Binding-site contacts:
Ligand atom C8 contacts residue ARG292 of chain 2.B at 3.5 Å.
Ligand atom C1 contacts residue TYR409 of chain 2.B at 3.5 Å (hydrophobic).
Ligand atom O9 contacts residue GLU275 of chain 2.B at 2.8 Å (salt-bridge).
Ligand atom C3 contacts residue GLU117 of chain 2.B at 3.6 Å.
Ligand atom O6 contacts residue ARG292 of chain 2.B at 3.7 Å.
Ligand atom O1B contacts residue ARG116 of chain 2.B at 2.7 Å (salt-bridge).
Ligand atom O9 contacts residue ARG223 of chain 2.B at 3.2 Å (salt-bridge).
Ligand atom NH2 contacts residue ASP149 of chain 2.B at 3.3 Å (salt-bridge).
Ligand atom NH2 contacts residue TRP177 of chain 2.B at 2.8 Å (h-bond).
Ligand atom C6 contacts residue GLU276 of chain 2.B at 3.4 Å.
Ligand atom C3 contacts residue ARG116 of chain 2.B at 3.7 Å.
Ligand atom C9 contacts residue GLU275 of chain 2.B at 3.2 Å.
Ligand atom C3 contacts residue ASP149 of chain 2.B at 3.5 Å.
Ligand atom O1A contacts residue ARG292 of chain 2.B at 3.3 Å (salt-bridge).
Ligand atom CZ contacts residue TRP177 of chain 2.B at 3.5 Å (hydrophobic).
Ligand atom O6 contacts residue TYR409 of chain 2.B at 3.5 Å (h-bond).
Ligand atom NE contacts residue GLU117 of chain 2.B at 3.2 Å (salt-bridge).
Ligand atom C1 contacts residue ARG374 of chain 2.B at 3.5 Å.
Ligand atom NH1 contacts residue GLU226 of chain 2.B at 3.0 Å (salt-bridge).
Ligand atom C4 contacts residue ASP149 of chain 2.B at 3.8 Å.
Ligand atom C11 contacts residue ASP149 of chain 2.B at 3.4 Å.
Ligand atom O8 contacts residue GLU276 of chain 2.B at 3.3 Å (salt-bridge).
Ligand atom O1A contacts residue ARG374 of chain 2.B at 2.8 Å (salt-bridge).
Ligand atom NE contacts residue ASP149 of chain 2.B at 3.2 Å (salt-bridge).
Ligand atom O8 contacts residue GLU275 of chain 2.B at 2.7 Å (salt-bridge).
Ligand atom C11 contacts residue ARG150 of chain 2.B at 3.0 Å.
Ligand atom NH2 contacts residue ARG154 of chain 2.B at 3.2 Å (salt-bridge).
Ligand atom C8 contacts residue GLU275 of chain 2.B at 3.4 Å.
Ligand atom C2 contacts residue TYR409 of chain 2.B at 2.8 Å (hydrophobic).
Ligand atom O1B contacts residue ARG374 of chain 2.B at 2.9 Å (salt-bridge).
Ligand atom O8 contacts residue ARG292 of chain 2.B at 3.5 Å.
Ligand atom O9 contacts residue ALA245 of chain 2.B at 3.5 Å.
Ligand atom C3 contacts residue TYR409 of chain 2.B at 3.5 Å (hydrophobic).
Ligand atom C4 contacts residue TYR409 of chain 2.B at 3.7 Å (hydrophobic).
Ligand atom C4 contacts residue GLU117 of chain 2.B at 3.8 Å.
Ligand atom C1 contacts residue ARG116 of chain 2.B at 3.8 Å.
Ligand atom CZ contacts residue GLU117 of chain 2.B at 3.5 Å.
Ligand atom C9 contacts residue ALA245 of chain 2.B at 3.5 Å (hydrophobic).
Ligand atom C6 contacts residue TYR409 of chain 2.B at 3.7 Å (hydrophobic).
Ligand atom NH1 contacts residue TRP177 of chain 2.B at 3.4 Å (h-bond).

The small molecule below binds the protein below.
Small molecule (SMILES): [H]/N=C(\N)N[C@H]1C=C(C(=O)O)O[C@@H]([C@H](O)[C@H](O)CO)[C@@H]1NC(C)=O

Sequence of chain 2.B:
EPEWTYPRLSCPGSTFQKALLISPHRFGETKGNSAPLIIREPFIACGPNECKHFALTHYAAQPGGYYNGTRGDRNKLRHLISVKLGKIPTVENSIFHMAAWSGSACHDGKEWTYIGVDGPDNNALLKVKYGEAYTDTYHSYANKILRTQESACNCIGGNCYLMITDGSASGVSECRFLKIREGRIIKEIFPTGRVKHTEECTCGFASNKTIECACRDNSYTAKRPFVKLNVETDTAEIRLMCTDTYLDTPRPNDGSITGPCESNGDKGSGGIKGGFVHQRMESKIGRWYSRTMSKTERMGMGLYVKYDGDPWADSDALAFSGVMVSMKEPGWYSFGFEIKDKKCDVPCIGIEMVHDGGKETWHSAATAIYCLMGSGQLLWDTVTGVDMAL